Binding-site contacts:
Ligand atom C11 contacts residue ALA416 of chain 1.A at 3.7 Å (hydrophobic).
Ligand atom C9 contacts residue VAL412 of chain 1.A at 4.2 Å (hydrophobic).
Ligand atom N3 contacts residue GLY99 of chain 1.A at 3.4 Å (h-bond).
Ligand atom C8 contacts residue VAL412 of chain 1.A at 4.3 Å (hydrophobic).
Ligand atom C1 contacts residue ALA98 of chain 1.A at 3.3 Å (hydrophobic).
Ligand atom N4 contacts residue THR406 of chain 1.A at 4.4 Å.
Ligand atom C6 contacts residue VAL412 of chain 1.A at 3.5 Å (hydrophobic).
Ligand atom C2 contacts residue ALA98 of chain 1.A at 3.7 Å (hydrophobic).
Ligand atom C7 contacts residue VAL412 of chain 1.A at 3.9 Å (hydrophobic).
Ligand atom C11 contacts residue PHE339 of chain 1.A at 4.4 Å (hydrophobic).
Ligand atom C14 contacts residue PHE337 of chain 1.A at 3.8 Å (hydrophobic).
Ligand atom C6 contacts residue VAL407 of chain 1.A at 3.7 Å (hydrophobic).
Ligand atom N3 contacts residue VAL412 of chain 1.A at 4.4 Å.
Ligand atom C10 contacts residue ASN413 of chain 1.A at 4.1 Å.
Ligand atom C9 contacts residue ASN413 of chain 1.A at 3.6 Å.
Ligand atom C13 contacts residue PHE337 of chain 1.A at 3.7 Å (hydrophobic).
Ligand atom C1 contacts residue LYS335 of chain 1.A at 4.1 Å.
Ligand atom C6 contacts residue ASN413 of chain 1.A at 4.4 Å.
Ligand atom N4 contacts residue VAL407 of chain 1.A at 2.6 Å (h-bond).
Ligand atom N4 contacts residue ALA98 of chain 1.A at 3.9 Å.
Ligand atom C1 contacts residue LEU346 of chain 1.A at 3.4 Å (hydrophobic).
Ligand atom C7 contacts residue LEU346 of chain 1.A at 4.2 Å (hydrophobic).
Ligand atom C9 contacts residue ALA416 of chain 1.A at 4.4 Å (hydrophobic).
Ligand atom N4 contacts residue GLY99 of chain 1.A at 3.5 Å (h-bond).
Ligand atom F12 contacts residue ARG417 of chain 1.A at 3.7 Å.
Ligand atom N4 contacts residue VAL412 of chain 1.A at 3.9 Å.
Ligand atom F12 contacts residue PHE339 of chain 1.A at 3.3 Å.
Ligand atom C2 contacts residue LEU346 of chain 1.A at 3.5 Å (hydrophobic).
Ligand atom N3 contacts residue LEU346 of chain 1.A at 3.6 Å.
Ligand atom N3 contacts residue ALA98 of chain 1.A at 3.7 Å.
Ligand atom F12 contacts residue ALA416 of chain 1.A at 3.5 Å.
Ligand atom C2 contacts residue VAL412 of chain 1.A at 4.4 Å (hydrophobic).
Ligand atom N4 contacts residue LEU346 of chain 1.A at 4.4 Å.
Ligand atom C1 contacts residue PHE337 of chain 1.A at 3.7 Å (hydrophobic).
Ligand atom C10 contacts residue ALA416 of chain 1.A at 3.5 Å (hydrophobic).
Ligand atom C14 contacts residue PHE297 of chain 1.A at 4.3 Å (hydrophobic).
Ligand atom C6 contacts residue GLY99 of chain 1.A at 4.2 Å.
Ligand atom N3 contacts residue THR406 of chain 1.A at 3.9 Å.
Ligand atom N3 contacts residue VAL407 of chain 1.A at 3.3 Å (h-bond).
Ligand atom C2 contacts residue GLY99 of chain 1.A at 4.2 Å.

Sequence of chain 1.A:
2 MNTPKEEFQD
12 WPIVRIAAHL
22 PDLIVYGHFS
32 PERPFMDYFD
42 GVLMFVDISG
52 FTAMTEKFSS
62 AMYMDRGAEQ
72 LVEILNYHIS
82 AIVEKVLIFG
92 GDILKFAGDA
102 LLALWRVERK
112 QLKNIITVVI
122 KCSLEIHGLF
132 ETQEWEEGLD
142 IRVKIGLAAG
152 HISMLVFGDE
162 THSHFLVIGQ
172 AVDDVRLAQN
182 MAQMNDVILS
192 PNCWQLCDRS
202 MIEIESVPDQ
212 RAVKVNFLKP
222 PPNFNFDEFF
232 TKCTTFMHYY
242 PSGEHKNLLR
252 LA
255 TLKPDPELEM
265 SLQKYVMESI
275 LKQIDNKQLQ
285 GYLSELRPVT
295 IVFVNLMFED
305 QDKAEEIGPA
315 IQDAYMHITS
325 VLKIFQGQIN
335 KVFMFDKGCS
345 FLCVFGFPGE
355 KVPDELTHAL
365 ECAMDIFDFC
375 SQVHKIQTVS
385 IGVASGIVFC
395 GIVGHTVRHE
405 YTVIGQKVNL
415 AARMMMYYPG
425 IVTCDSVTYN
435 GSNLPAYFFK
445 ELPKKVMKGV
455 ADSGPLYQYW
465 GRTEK

The small molecule below binds the protein below.
Small molecule (SMILES): Cc1n[nH]cc1-c1ccc(F)cc1